Sequence of chain 1.E:
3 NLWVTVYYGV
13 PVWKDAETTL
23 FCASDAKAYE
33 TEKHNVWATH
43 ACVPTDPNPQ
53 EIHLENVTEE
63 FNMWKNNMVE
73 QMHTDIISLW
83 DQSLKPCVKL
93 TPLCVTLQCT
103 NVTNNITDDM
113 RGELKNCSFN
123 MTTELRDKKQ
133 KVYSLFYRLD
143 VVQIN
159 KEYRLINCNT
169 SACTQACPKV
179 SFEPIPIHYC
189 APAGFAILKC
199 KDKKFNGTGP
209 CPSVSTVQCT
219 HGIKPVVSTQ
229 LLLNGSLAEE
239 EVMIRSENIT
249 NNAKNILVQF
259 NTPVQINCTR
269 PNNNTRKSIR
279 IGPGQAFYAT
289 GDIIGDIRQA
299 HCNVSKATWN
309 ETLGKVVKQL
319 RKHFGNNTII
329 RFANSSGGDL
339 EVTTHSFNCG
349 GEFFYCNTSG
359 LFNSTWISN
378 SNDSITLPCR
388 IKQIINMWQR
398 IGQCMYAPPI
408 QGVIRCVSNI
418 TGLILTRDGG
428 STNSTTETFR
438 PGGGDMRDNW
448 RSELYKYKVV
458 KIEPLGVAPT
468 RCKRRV

Binding-site contacts:
Ligand atom C6 contacts residue GLN263 of chain 1.E at 4.1 Å.
Ligand atom C8 contacts residue ASN265 of chain 1.E at 3.6 Å.
Ligand atom O7 contacts residue VAL302 of chain 1.E at 4.5 Å.
Ligand atom N2 contacts residue ASN265 of chain 1.E at 2.9 Å (h-bond).
Ligand atom C5 contacts residue GLN263 of chain 1.E at 3.7 Å.
Ligand atom C6 contacts residue ARG412 of chain 1.E at 3.8 Å.
Ligand atom O5 contacts residue VAL414 of chain 1.E at 4.0 Å.
Ligand atom O7 contacts residue ASN265 of chain 1.E at 4.4 Å.
Ligand atom C6 contacts residue VAL414 of chain 1.E at 4.4 Å (hydrophobic).
Ligand atom O6 contacts residue VAL414 of chain 1.E at 4.0 Å.
Ligand atom C1 contacts residue ARG412 of chain 1.E at 3.8 Å.
Ligand atom C5 contacts residue ASN265 of chain 1.E at 3.6 Å.
Ligand atom O5 contacts residue GLN263 of chain 1.E at 4.3 Å.
Ligand atom C7 contacts residue ASN265 of chain 1.E at 3.5 Å.
Ligand atom C5 contacts residue ARG412 of chain 1.E at 3.9 Å.
Ligand atom O5 contacts residue ARG412 of chain 1.E at 3.0 Å (salt-bridge).
Ligand atom C3 contacts residue GLN263 of chain 1.E at 4.0 Å.
Ligand atom C1 contacts residue ASN265 of chain 1.E at 1.4 Å.
Ligand atom O4 contacts residue GLN263 of chain 1.E at 4.1 Å.
Ligand atom C4 contacts residue ASN265 of chain 1.E at 4.2 Å.
Ligand atom O5 contacts residue ASN265 of chain 1.E at 2.3 Å (h-bond).
Ligand atom C4 contacts residue GLN263 of chain 1.E at 4.2 Å.
Ligand atom O6 contacts residue ARG412 of chain 1.E at 2.7 Å (salt-bridge).
Ligand atom C8 contacts residue GLN263 of chain 1.E at 3.5 Å.
Ligand atom C1 contacts residue GLN263 of chain 1.E at 4.1 Å.
Ligand atom C3 contacts residue ASN265 of chain 1.E at 3.8 Å.
Ligand atom C2 contacts residue ARG412 of chain 1.E at 4.3 Å.
Ligand atom O7 contacts residue SER303 of chain 1.E at 3.9 Å.
Ligand atom C2 contacts residue ASN265 of chain 1.E at 2.5 Å.
Ligand atom C4 contacts residue ARG412 of chain 1.E at 4.5 Å.

A protein and the small-molecule ligand that binds it are described below.
Small molecule (SMILES): CC(=O)N[C@H]1[C@H](O[C@H]2[C@H](O)[C@@H](NC(C)=O)CO[C@@H]2CO)O[C@H](CO)[C@@H](O)[C@@H]1O